Binding-site contacts:
Ligand atom C22 contacts residue ASN86 of chain 1.A at 3.1 Å.
Ligand atom C04 contacts residue VAL33 of chain 1.A at 3.9 Å (hydrophobic).
Ligand atom C19 contacts residue LEU40 of chain 1.A at 3.7 Å (hydrophobic).
Ligand atom C23 contacts residue HIS90 of chain 1.A at 3.6 Å.
Ligand atom C25 contacts residue HIS90 of chain 1.A at 3.8 Å.
Ligand atom N07 contacts residue LEU38 of chain 1.A at 3.7 Å.
Ligand atom C33 contacts residue LEU40 of chain 1.A at 3.9 Å (hydrophobic).
Ligand atom O10 contacts residue TRP27 of chain 1.A at 3.5 Å.
Ligand atom C15 contacts residue VAL92 of chain 1.A at 3.4 Å (hydrophobic).
Ligand atom N20 contacts residue LEU40 of chain 1.A at 3.6 Å.
Ligand atom C33 contacts residue HIS90 of chain 1.A at 3.7 Å.
Ligand atom C13 contacts residue VAL92 of chain 1.A at 3.7 Å (hydrophobic).
Ligand atom C31 contacts residue HIS90 of chain 1.A at 3.8 Å.
Ligand atom C14 contacts residue VAL92 of chain 1.A at 3.4 Å (hydrophobic).
Ligand atom C23 contacts residue LEU40 of chain 1.A at 3.8 Å (hydrophobic).
Ligand atom O27 contacts residue PRO87 of chain 1.A at 3.8 Å.
Ligand atom C21 contacts residue LEU40 of chain 1.A at 3.8 Å (hydrophobic).
Ligand atom N34 contacts residue LEU40 of chain 1.A at 3.9 Å.
Ligand atom C12 contacts residue TRP27 of chain 1.A at 3.5 Å (hydrophobic).
Ligand atom C22 contacts residue HIS90 of chain 1.A at 3.6 Å.
Ligand atom C02 contacts residue ASN86 of chain 1.A at 3.6 Å.
Ligand atom C26 contacts residue PRO87 of chain 1.A at 3.9 Å (hydrophobic).
Ligand atom C30 contacts residue LEU40 of chain 1.A at 3.9 Å (hydrophobic).
Ligand atom C12 contacts residue VAL92 of chain 1.A at 4.0 Å (hydrophobic).
Ligand atom CL16 contacts residue HIS90 of chain 1.A at 3.4 Å.
Ligand atom C04 contacts residue PRO28 of chain 1.A at 3.8 Å (hydrophobic).
Ligand atom N20 contacts residue ASN86 of chain 1.A at 2.7 Å (h-bond).
Ligand atom C31 contacts residue LEU40 of chain 1.A at 3.9 Å (hydrophobic).
Ligand atom C19 contacts residue ASN86 of chain 1.A at 3.9 Å.
Ligand atom C22 contacts residue LEU40 of chain 1.A at 3.7 Å (hydrophobic).
Ligand atom C17 contacts residue VAL92 of chain 1.A at 3.7 Å (hydrophobic).
Ligand atom C13 contacts residue MET95 of chain 1.A at 3.8 Å (hydrophobic).
Ligand atom C30 contacts residue HIS90 of chain 1.A at 3.7 Å.
Ligand atom C21 contacts residue HIS90 of chain 1.A at 3.6 Å.
Ligand atom C22 contacts residue TYR85 of chain 1.A at 3.9 Å (hydrophobic).
Ligand atom C21 contacts residue ASN86 of chain 1.A at 3.1 Å.
Ligand atom O01 contacts residue ASN86 of chain 1.A at 2.6 Å (h-bond).
Ligand atom C08 contacts residue LEU38 of chain 1.A at 3.9 Å (hydrophobic).
Ligand atom CL16 contacts residue GLU91 of chain 1.A at 3.1 Å.
Ligand atom C05 contacts residue PRO28 of chain 1.A at 3.6 Å (hydrophobic).

A small-molecule ligand and the protein it binds are described below.
Small molecule (SMILES): Cc1cc(N2CCOCC2)cc2[nH]c(-c3c(NC[C@@H](O)c4cccc(Cl)c4)cc[nH]c3=O)nc12

Sequence of chain 1.A:
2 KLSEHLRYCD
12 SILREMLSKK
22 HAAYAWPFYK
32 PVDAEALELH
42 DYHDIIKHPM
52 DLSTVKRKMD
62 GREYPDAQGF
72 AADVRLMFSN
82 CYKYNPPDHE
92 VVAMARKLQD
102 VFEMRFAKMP